The small molecule below binds the protein below.
Small molecule (SMILES): O=C[C@H](O)[C@@H](O)[C@@H](O)[C@H](O)C(=O)O

Sequence of chain 1.A:
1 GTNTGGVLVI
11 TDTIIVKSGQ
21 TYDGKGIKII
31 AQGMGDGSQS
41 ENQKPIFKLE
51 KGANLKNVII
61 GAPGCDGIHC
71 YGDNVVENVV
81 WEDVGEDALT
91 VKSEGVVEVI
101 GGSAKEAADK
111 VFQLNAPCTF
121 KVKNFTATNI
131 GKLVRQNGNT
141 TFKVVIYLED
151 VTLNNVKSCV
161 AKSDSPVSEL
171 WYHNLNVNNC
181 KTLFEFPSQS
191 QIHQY

Binding-site contacts:
Ligand atom C5 contacts residue GLU41 of chain 1.A at 4.0 Å.
Ligand atom O6B contacts residue GLN113 of chain 1.A at 3.7 Å.
Ligand atom O2 contacts residue ASN137 of chain 1.A at 3.1 Å (h-bond).
Ligand atom O6A contacts residue GLU41 of chain 1.A at 3.2 Å (salt-bridge).
Ligand atom C4 contacts residue GLU41 of chain 1.A at 4.2 Å.
Ligand atom O6A contacts residue ASP87 of chain 1.A at 3.1 Å (salt-bridge).
Ligand atom C5 contacts residue ASN137 of chain 1.A at 4.4 Å.
Ligand atom C1 contacts residue ASN137 of chain 1.A at 4.1 Å.
Ligand atom O5 contacts residue AQA2 of chain 1.C at 3.5 Å (h-bond).
Ligand atom O3 contacts residue CA1 of chain 1.H at 4.3 Å.
Ligand atom C6 contacts residue ASP87 of chain 1.A at 3.9 Å.
Ligand atom C4 contacts residue ASN115 of chain 1.A at 4.4 Å.
Ligand atom O6A contacts residue GLU86 of chain 1.A at 3.0 Å (salt-bridge).
Ligand atom O6B contacts residue ASN115 of chain 1.A at 2.9 Å (h-bond).
Ligand atom C5 contacts residue ASN115 of chain 1.A at 4.2 Å.
Ligand atom O4 contacts residue GLU41 of chain 1.A at 3.6 Å.
Ligand atom O6B contacts residue CA1 of chain 1.F at 3.8 Å.
Ligand atom O6A contacts residue CA1 of chain 1.F at 2.6 Å.
Ligand atom C6 contacts residue GLU41 of chain 1.A at 3.9 Å.
Ligand atom O6B contacts residue ASP87 of chain 1.A at 4.2 Å.
Ligand atom C2 contacts residue ASN137 of chain 1.A at 4.3 Å.
Ligand atom C5 contacts residue GLN113 of chain 1.A at 4.0 Å.
Ligand atom O6A contacts residue GLN113 of chain 1.A at 4.1 Å.
Ligand atom C6 contacts residue GLN113 of chain 1.A at 3.8 Å.
Ligand atom O5 contacts residue CA1 of chain 1.H at 2.4 Å.
Ligand atom C6 contacts residue ASN115 of chain 1.A at 3.9 Å.
Ligand atom O6B contacts residue CA1 of chain 1.H at 4.3 Å.
Ligand atom C6 contacts residue CA1 of chain 1.F at 3.5 Å.
Ligand atom O1 contacts residue ASN137 of chain 1.A at 4.0 Å.
Ligand atom C4 contacts residue CA1 of chain 1.H at 4.4 Å.
Ligand atom O6A contacts residue AQA2 of chain 1.C at 4.4 Å.
Ligand atom O3 contacts residue GLU41 of chain 1.A at 3.7 Å.
Ligand atom O6A contacts residue CA1 of chain 1.H at 2.3 Å.
Ligand atom O5 contacts residue GLN113 of chain 1.A at 4.3 Å.
Ligand atom O5 contacts residue GLU41 of chain 1.A at 3.3 Å (salt-bridge).
Ligand atom O6B contacts residue THR90 of chain 1.A at 4.1 Å.
Ligand atom C5 contacts residue CA1 of chain 1.H at 3.3 Å.
Ligand atom C6 contacts residue GLU86 of chain 1.A at 4.2 Å.
Ligand atom C6 contacts residue CA1 of chain 1.H at 3.1 Å.